Sequence of chain 1.D:
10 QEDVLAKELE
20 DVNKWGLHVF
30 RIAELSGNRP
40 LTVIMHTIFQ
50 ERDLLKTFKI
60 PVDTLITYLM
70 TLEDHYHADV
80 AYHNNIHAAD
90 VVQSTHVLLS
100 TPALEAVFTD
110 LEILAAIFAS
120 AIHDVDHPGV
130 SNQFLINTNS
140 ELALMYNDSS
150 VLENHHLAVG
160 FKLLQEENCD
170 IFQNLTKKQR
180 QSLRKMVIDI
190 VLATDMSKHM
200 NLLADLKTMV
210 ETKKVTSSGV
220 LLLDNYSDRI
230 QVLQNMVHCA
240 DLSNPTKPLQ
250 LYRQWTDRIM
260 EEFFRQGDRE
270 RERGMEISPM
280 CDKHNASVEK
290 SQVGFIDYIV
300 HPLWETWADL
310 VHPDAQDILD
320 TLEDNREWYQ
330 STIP

This small molecule binds to this protein.
Small molecule (SMILES): C=CNC(=O)N1CCc2c(sc(NC(=O)Cc3ccccc3)c2C(=O)OC=C)C1

Binding-site contacts:
Ligand atom O19 contacts residue GLN291 of chain 1.D at 3.6 Å (h-bond).
Ligand atom O16 contacts residue PHE262 of chain 1.D at 3.8 Å.
Ligand atom C24 contacts residue ILE258 of chain 1.D at 3.8 Å (hydrophobic).
Ligand atom C15 contacts residue PHE294 of chain 1.D at 3.9 Å (hydrophobic).
Ligand atom C28 contacts residue TRP254 of chain 1.D at 3.8 Å (hydrophobic).
Ligand atom N20 contacts residue ILE258 of chain 1.D at 3.4 Å.
Ligand atom O29 contacts residue PO41 of chain 1.GC at 3.5 Å (h-bond).
Ligand atom C17 contacts residue GLN291 of chain 1.D at 3.5 Å.
Ligand atom C23 contacts residue ASN243 of chain 1.D at 3.4 Å.
Ligand atom O8 contacts residue MET195 of chain 1.D at 3.6 Å.
Ligand atom C27 contacts residue GLN291 of chain 1.D at 3.4 Å.
Ligand atom C28 contacts residue ILE258 of chain 1.D at 3.6 Å (hydrophobic).
Ligand atom C22 contacts residue TYR81 of chain 1.D at 3.2 Å (hydrophobic).
Ligand atom C24 contacts residue ASN243 of chain 1.D at 3.0 Å.
Ligand atom C26 contacts residue TYR251 of chain 1.D at 3.9 Å (hydrophobic).
Ligand atom N20 contacts residue PHE294 of chain 1.D at 3.5 Å.
Ligand atom C18 contacts residue SER290 of chain 1.D at 3.6 Å.
Ligand atom O19 contacts residue PHE294 of chain 1.D at 3.6 Å.
Ligand atom C27 contacts residue TYR251 of chain 1.D at 3.7 Å (hydrophobic).
Ligand atom C23 contacts residue TYR81 of chain 1.D at 3.8 Å (hydrophobic).
Ligand atom C5 contacts residue PHE262 of chain 1.D at 3.9 Å (hydrophobic).
Ligand atom C13 contacts residue ILE258 of chain 1.D at 3.7 Å (hydrophobic).
Ligand atom C14 contacts residue PHE294 of chain 1.D at 3.6 Å (hydrophobic).
Ligand atom C1 contacts residue MET279 of chain 1.D at 3.6 Å (hydrophobic).
Ligand atom C18 contacts residue MET279 of chain 1.D at 3.4 Å (hydrophobic).
Ligand atom C28 contacts residue ASN243 of chain 1.D at 3.6 Å.
Ligand atom O29 contacts residue LEU241 of chain 1.D at 3.5 Å.
Ligand atom C21 contacts residue LEU241 of chain 1.D at 3.7 Å (hydrophobic).
Ligand atom S12 contacts residue PHE294 of chain 1.D at 3.8 Å.
Ligand atom C6 contacts residue MET279 of chain 1.D at 3.4 Å (hydrophobic).
Ligand atom C26 contacts residue GLN291 of chain 1.D at 3.2 Å.
Ligand atom C25 contacts residue PRO244 of chain 1.D at 3.9 Å (hydrophobic).
Ligand atom C24 contacts residue TYR81 of chain 1.D at 3.6 Å (hydrophobic).
Ligand atom C13 contacts residue PHE294 of chain 1.D at 3.4 Å (hydrophobic).
Ligand atom C22 contacts residue ASN243 of chain 1.D at 3.6 Å.
Ligand atom C27 contacts residue THR255 of chain 1.D at 3.7 Å.
Ligand atom C25 contacts residue PHE294 of chain 1.D at 3.7 Å (hydrophobic).
Ligand atom C26 contacts residue PRO244 of chain 1.D at 3.6 Å (hydrophobic).
Ligand atom C5 contacts residue PHE294 of chain 1.D at 3.8 Å (hydrophobic).
Ligand atom C18 contacts residue MET259 of chain 1.D at 3.5 Å (hydrophobic).